Binding-site contacts:
Ligand atom NH2 contacts residue ARG136 of chain 1.A at 4.5 Å.
Ligand atom NH2 contacts residue GLU233 of chain 1.A at 2.8 Å (salt-bridge).
Ligand atom NH1 contacts residue TYR207 of chain 1.A at 3.9 Å.
Ligand atom NH1 contacts residue PHE132 of chain 1.A at 3.7 Å.
Ligand atom CG contacts residue GLU173 of chain 1.A at 4.2 Å.
Ligand atom NE contacts residue PHE132 of chain 1.A at 4.3 Å.
Ligand atom OD contacts residue GLU173 of chain 1.A at 3.5 Å (salt-bridge).
Ligand atom CG contacts residue GLU206 of chain 1.A at 3.6 Å.
Ligand atom CZ contacts residue GLU233 of chain 1.A at 3.5 Å.
Ligand atom NH2 contacts residue PRO239 of chain 1.A at 4.2 Å.
Ligand atom OD contacts residue GLU206 of chain 1.A at 4.5 Å.
Ligand atom NH1 contacts residue PRO172 of chain 1.A at 3.5 Å.
Ligand atom NH2 contacts residue PHE132 of chain 1.A at 4.1 Å.
Ligand atom NH1 contacts residue GLU173 of chain 1.A at 3.0 Å (salt-bridge).
Ligand atom NH1 contacts residue GLU233 of chain 1.A at 3.0 Å (salt-bridge).
Ligand atom CZ contacts residue GLU173 of chain 1.A at 3.5 Å.
Ligand atom CG contacts residue THR204 of chain 1.A at 4.4 Å.
Ligand atom CZ contacts residue TYR207 of chain 1.A at 4.4 Å (hydrophobic).
Ligand atom NE contacts residue GLU173 of chain 1.A at 2.7 Å (salt-bridge).
Ligand atom CZ contacts residue PHE132 of chain 1.A at 3.8 Å (hydrophobic).

Sequence of chain 1.A:
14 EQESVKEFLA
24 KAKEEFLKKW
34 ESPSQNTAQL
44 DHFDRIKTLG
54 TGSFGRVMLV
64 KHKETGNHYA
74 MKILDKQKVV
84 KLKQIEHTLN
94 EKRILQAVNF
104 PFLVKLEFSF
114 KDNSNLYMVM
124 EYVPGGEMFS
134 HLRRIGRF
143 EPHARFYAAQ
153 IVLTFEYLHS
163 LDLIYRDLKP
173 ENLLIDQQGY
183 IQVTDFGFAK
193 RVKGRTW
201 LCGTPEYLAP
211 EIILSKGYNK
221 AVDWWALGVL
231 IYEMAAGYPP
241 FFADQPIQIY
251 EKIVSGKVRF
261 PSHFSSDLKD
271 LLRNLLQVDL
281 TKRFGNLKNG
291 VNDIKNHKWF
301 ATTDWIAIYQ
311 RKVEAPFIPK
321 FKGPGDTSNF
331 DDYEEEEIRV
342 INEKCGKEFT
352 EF

The small molecule below binds the protein below.
Small molecule (SMILES): [H]/N=C(\N)NOCC[C@H](N)C(=O)O